Sequence of chain 1.B:
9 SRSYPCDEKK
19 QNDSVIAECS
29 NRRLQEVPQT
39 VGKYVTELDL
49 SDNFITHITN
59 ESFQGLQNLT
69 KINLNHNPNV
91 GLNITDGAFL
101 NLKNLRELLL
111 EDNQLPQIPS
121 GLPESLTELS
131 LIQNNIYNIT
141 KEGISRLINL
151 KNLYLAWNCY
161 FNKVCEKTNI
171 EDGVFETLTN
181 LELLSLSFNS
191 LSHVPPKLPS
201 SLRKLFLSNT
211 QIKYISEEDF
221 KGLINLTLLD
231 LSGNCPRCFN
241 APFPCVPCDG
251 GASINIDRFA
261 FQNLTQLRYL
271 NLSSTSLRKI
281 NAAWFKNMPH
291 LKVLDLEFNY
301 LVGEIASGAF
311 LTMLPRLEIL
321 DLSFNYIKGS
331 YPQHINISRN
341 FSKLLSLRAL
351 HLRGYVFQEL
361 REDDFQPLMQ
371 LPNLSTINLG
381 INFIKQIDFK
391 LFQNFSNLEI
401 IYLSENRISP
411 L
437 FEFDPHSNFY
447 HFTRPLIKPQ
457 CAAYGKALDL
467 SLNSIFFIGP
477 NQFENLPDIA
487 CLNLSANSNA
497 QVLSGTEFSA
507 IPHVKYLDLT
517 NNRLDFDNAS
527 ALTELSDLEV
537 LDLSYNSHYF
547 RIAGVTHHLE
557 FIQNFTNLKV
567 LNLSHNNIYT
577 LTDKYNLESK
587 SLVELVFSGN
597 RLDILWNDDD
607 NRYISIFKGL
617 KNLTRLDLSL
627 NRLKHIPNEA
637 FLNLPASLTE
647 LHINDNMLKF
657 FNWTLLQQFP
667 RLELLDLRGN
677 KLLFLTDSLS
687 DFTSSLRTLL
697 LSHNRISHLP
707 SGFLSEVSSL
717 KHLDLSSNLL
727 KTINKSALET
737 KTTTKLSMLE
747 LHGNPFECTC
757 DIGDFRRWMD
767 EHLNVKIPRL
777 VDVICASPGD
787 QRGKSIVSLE

A small-molecule ligand and the protein it binds are described below.
Small molecule (SMILES): CC(=O)N[C@H]1[C@H](O[C@H]2[C@H](O)[C@@H](NC(C)=O)CO[C@@H]2CO)O[C@H](CO)[C@@H](O[C@@H]2O[C@H](CO)[C@@H](O)[C@H](O)[C@@H]2O)[C@@H]1O

Binding-site contacts:
Ligand atom C4 contacts residue MAN1 of chain 1.CA at 3.7 Å.
Ligand atom C3 contacts residue ASP538 of chain 1.B at 4.0 Å.
Ligand atom C2 contacts residue ASP538 of chain 1.B at 3.6 Å.
Ligand atom C2 contacts residue GLN456 of chain 1.B at 3.6 Å.
Ligand atom C7 contacts residue SER540 of chain 1.B at 3.9 Å.
Ligand atom O7 contacts residue GLN456 of chain 1.B at 3.6 Å.
Ligand atom O6 contacts residue VAL592 of chain 1.B at 3.7 Å.
Ligand atom O5 contacts residue ASN568 of chain 1.B at 2.1 Å (h-bond).
Ligand atom C3 contacts residue ASN568 of chain 1.B at 3.7 Å.
Ligand atom O3 contacts residue MAN1 of chain 1.CA at 1.6 Å.
Ligand atom O7 contacts residue TYR512 of chain 1.B at 3.0 Å (h-bond).
Ligand atom O6 contacts residue MAN1 of chain 1.BA at 1.6 Å.
Ligand atom N2 contacts residue ASP538 of chain 1.B at 2.9 Å (salt-bridge).
Ligand atom N2 contacts residue ASN568 of chain 1.B at 3.0 Å (h-bond).
Ligand atom O5 contacts residue GLN456 of chain 1.B at 3.7 Å.
Ligand atom C6 contacts residue MAN1 of chain 1.BA at 2.7 Å.
Ligand atom O7 contacts residue ASN568 of chain 1.B at 3.8 Å.
Ligand atom C1 contacts residue ASP538 of chain 1.B at 3.6 Å.
Ligand atom C8 contacts residue SER540 of chain 1.B at 3.9 Å.
Ligand atom O3 contacts residue GLN456 of chain 1.B at 2.8 Å (h-bond).
Ligand atom C6 contacts residue GLN456 of chain 1.B at 4.0 Å.
Ligand atom C2 contacts residue MAN1 of chain 1.CA at 3.5 Å.
Ligand atom C7 contacts residue ASP538 of chain 1.B at 3.8 Å.
Ligand atom C4 contacts residue ASN568 of chain 1.B at 4.0 Å.
Ligand atom C6 contacts residue VAL592 of chain 1.B at 3.8 Å (hydrophobic).
Ligand atom C3 contacts residue MAN1 of chain 1.CA at 2.5 Å.
Ligand atom O4 contacts residue MAN1 of chain 1.CA at 3.8 Å.
Ligand atom C5 contacts residue ASN568 of chain 1.B at 3.4 Å.
Ligand atom C7 contacts residue ASN568 of chain 1.B at 3.6 Å.
Ligand atom C6 contacts residue GLU590 of chain 1.B at 3.4 Å.
Ligand atom C3 contacts residue GLN456 of chain 1.B at 3.5 Å.
Ligand atom O5 contacts residue VAL592 of chain 1.B at 3.5 Å.
Ligand atom C6 contacts residue VAL566 of chain 1.B at 3.5 Å (hydrophobic).
Ligand atom C5 contacts residue MAN1 of chain 1.BA at 3.9 Å.
Ligand atom C1 contacts residue ASN568 of chain 1.B at 1.3 Å.
Ligand atom C8 contacts residue ASP538 of chain 1.B at 3.9 Å.
Ligand atom C4 contacts residue GLN456 of chain 1.B at 3.6 Å.
Ligand atom C2 contacts residue ASN568 of chain 1.B at 2.4 Å.
Ligand atom C8 contacts residue VAL536 of chain 1.B at 3.9 Å (hydrophobic).
Ligand atom O6 contacts residue GLU590 of chain 1.B at 2.8 Å (salt-bridge).